Binding-site contacts:
Ligand atom C1 contacts residue ARG188 of chain 1.B at 4.2 Å.
Ligand atom C3 contacts residue CYS44 of chain 1.B at 2.7 Å (hydrophobic).
Ligand atom O1 contacts residue GLN189 of chain 1.B at 3.4 Å (h-bond).
Ligand atom N contacts residue ARG188 of chain 1.B at 4.0 Å.
Ligand atom O1 contacts residue CYS44 of chain 1.B at 2.8 Å (h-bond).
Ligand atom F contacts residue ARG188 of chain 1.B at 3.2 Å.
Ligand atom C6 contacts residue GLN189 of chain 1.B at 4.2 Å.
Ligand atom N contacts residue CYS44 of chain 1.B at 3.4 Å (h-bond).
Ligand atom C2 contacts residue ASP187 of chain 1.B at 3.4 Å.
Ligand atom C4 contacts residue PRO52 of chain 1.B at 3.7 Å (hydrophobic).
Ligand atom C5 contacts residue PRO52 of chain 1.B at 4.0 Å (hydrophobic).
Ligand atom O1 contacts residue MET49 of chain 1.B at 3.9 Å.
Ligand atom F contacts residue PRO52 of chain 1.B at 3.5 Å.
Ligand atom C7 contacts residue CYS44 of chain 1.B at 2.5 Å (hydrophobic).
Ligand atom C1 contacts residue ASP187 of chain 1.B at 3.5 Å.
Ligand atom C7 contacts residue HIS41 of chain 1.B at 3.6 Å.
Ligand atom C1 contacts residue TYR54 of chain 1.B at 4.3 Å (hydrophobic).
Ligand atom C6 contacts residue CYS44 of chain 1.B at 1.8 Å (hydrophobic).
Ligand atom C1 contacts residue ARG40 of chain 1.B at 3.6 Å.
Ligand atom F contacts residue TYR54 of chain 1.B at 3.3 Å.
Ligand atom C contacts residue ARG40 of chain 1.B at 3.5 Å.
Ligand atom C4 contacts residue ARG188 of chain 1.B at 4.4 Å.
Ligand atom C7 contacts residue GLN189 of chain 1.B at 4.0 Å.
Ligand atom C contacts residue TYR54 of chain 1.B at 3.9 Å (hydrophobic).
Ligand atom O contacts residue GLN189 of chain 1.B at 3.3 Å (h-bond).
Ligand atom C contacts residue ASP187 of chain 1.B at 4.3 Å.
Ligand atom C4 contacts residue TYR54 of chain 1.B at 4.1 Å (hydrophobic).
Ligand atom O contacts residue ASP187 of chain 1.B at 4.0 Å.
Ligand atom F contacts residue LEU57 of chain 1.B at 4.2 Å.
Ligand atom C5 contacts residue TYR54 of chain 1.B at 3.7 Å (hydrophobic).
Ligand atom F contacts residue ASN53 of chain 1.B at 4.1 Å.
Ligand atom O contacts residue HIS41 of chain 1.B at 3.3 Å.
Ligand atom C4 contacts residue CYS44 of chain 1.B at 3.5 Å (hydrophobic).
Ligand atom C contacts residue ARG188 of chain 1.B at 3.5 Å.
Ligand atom C2 contacts residue CYS44 of chain 1.B at 3.5 Å (hydrophobic).
Ligand atom C5 contacts residue ARG188 of chain 1.B at 3.6 Å.
Ligand atom O contacts residue CYS44 of chain 1.B at 3.0 Å (h-bond).
Ligand atom N contacts residue ASP187 of chain 1.B at 2.6 Å (salt-bridge).
Ligand atom C7 contacts residue ASP187 of chain 1.B at 3.6 Å.
Ligand atom N contacts residue HIS41 of chain 1.B at 3.5 Å.

Sequence of chain 1.B:
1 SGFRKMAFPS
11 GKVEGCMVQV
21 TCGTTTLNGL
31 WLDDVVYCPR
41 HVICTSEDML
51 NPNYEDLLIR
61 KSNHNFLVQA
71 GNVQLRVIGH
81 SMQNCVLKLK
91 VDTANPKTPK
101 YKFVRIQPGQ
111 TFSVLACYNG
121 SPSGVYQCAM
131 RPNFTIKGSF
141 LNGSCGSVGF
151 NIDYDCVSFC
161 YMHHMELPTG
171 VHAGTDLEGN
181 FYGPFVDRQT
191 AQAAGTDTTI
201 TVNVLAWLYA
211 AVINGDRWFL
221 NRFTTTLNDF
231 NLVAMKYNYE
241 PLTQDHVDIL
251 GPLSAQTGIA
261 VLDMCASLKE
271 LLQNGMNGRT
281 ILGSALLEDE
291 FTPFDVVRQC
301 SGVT

A small-molecule ligand and the protein it binds are described below.
Small molecule (SMILES): O=C1Nc2ccc(F)cc2[C@H]1O